The small molecule below binds the protein below.
Small molecule (SMILES): O=C(O)[C@H]1CCCC[C@H]1C(=O)N1CCc2ccccc2[C@H]1CN1Cc2ccccc2C1=O

Sequence of chain 1.A:
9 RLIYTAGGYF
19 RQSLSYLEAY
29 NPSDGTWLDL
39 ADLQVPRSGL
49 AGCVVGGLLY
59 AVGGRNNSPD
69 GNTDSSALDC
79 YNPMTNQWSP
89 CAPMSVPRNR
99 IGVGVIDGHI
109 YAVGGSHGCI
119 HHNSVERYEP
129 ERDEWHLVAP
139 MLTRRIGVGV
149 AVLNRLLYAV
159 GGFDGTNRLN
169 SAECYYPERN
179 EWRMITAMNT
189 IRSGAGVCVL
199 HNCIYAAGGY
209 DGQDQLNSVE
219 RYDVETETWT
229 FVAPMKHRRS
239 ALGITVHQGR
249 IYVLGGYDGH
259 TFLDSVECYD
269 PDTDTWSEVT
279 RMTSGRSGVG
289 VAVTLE

Binding-site contacts:
Ligand atom C22 contacts residue ALA239 of chain 1.A at 3.8 Å (hydrophobic).
Ligand atom O35 contacts residue PHE260 of chain 1.A at 3.9 Å.
Ligand atom O1 contacts residue ARG98 of chain 1.A at 2.9 Å (salt-bridge).
Ligand atom O3 contacts residue SER46 of chain 1.A at 3.6 Å.
Ligand atom C30 contacts residue TYR255 of chain 1.A at 3.7 Å (hydrophobic).
Ligand atom C34 contacts residue TYR255 of chain 1.A at 3.8 Å (hydrophobic).
Ligand atom C2 contacts residue ARG63 of chain 1.A at 3.8 Å.
Ligand atom O13 contacts residue ARG98 of chain 1.A at 3.4 Å (salt-bridge).
Ligand atom C25 contacts residue ALA239 of chain 1.A at 3.7 Å (hydrophobic).
Ligand atom C18 contacts residue ALA239 of chain 1.A at 3.6 Å (hydrophobic).
Ligand atom C16 contacts residue GLY286 of chain 1.A at 4.0 Å.
Ligand atom C2 contacts residue ARG98 of chain 1.A at 3.9 Å.
Ligand atom C33 contacts residue TYR255 of chain 1.A at 3.9 Å (hydrophobic).
Ligand atom O1 contacts residue ASN97 of chain 1.A at 3.4 Å (h-bond).
Ligand atom C31 contacts residue TYR255 of chain 1.A at 3.8 Å (hydrophobic).
Ligand atom C20 contacts residue ARG98 of chain 1.A at 3.9 Å.
Ligand atom C19 contacts residue ARG98 of chain 1.A at 3.7 Å.
Ligand atom C32 contacts residue PHE260 of chain 1.A at 4.0 Å (hydrophobic).
Ligand atom C18 contacts residue ARG98 of chain 1.A at 3.8 Å.
Ligand atom C17 contacts residue ALA239 of chain 1.A at 3.6 Å (hydrophobic).
Ligand atom C22 contacts residue ARG98 of chain 1.A at 3.3 Å.
Ligand atom O35 contacts residue TYR255 of chain 1.A at 3.9 Å.
Ligand atom C2 contacts residue ASN97 of chain 1.A at 3.4 Å.
Ligand atom O3 contacts residue ARG63 of chain 1.A at 3.9 Å.
Ligand atom C9 contacts residue TYR17 of chain 1.A at 3.5 Å (hydrophobic).
Ligand atom C21 contacts residue ARG98 of chain 1.A at 3.6 Å.
Ligand atom C28 contacts residue TYR255 of chain 1.A at 3.8 Å (hydrophobic).
Ligand atom C20 contacts residue GLY192 of chain 1.A at 3.7 Å.
Ligand atom C20 contacts residue ALA239 of chain 1.A at 4.0 Å (hydrophobic).
Ligand atom C29 contacts residue TYR255 of chain 1.A at 3.9 Å (hydrophobic).
Ligand atom C17 contacts residue ARG98 of chain 1.A at 3.7 Å.
Ligand atom O35 contacts residue SER285 of chain 1.A at 2.7 Å (h-bond).
Ligand atom O3 contacts residue ASN97 of chain 1.A at 2.8 Å (h-bond).
Ligand atom C34 contacts residue SER285 of chain 1.A at 3.9 Å.
Ligand atom C7 contacts residue ASN65 of chain 1.A at 3.7 Å.
Ligand atom C21 contacts residue ALA239 of chain 1.A at 4.0 Å (hydrophobic).
Ligand atom C19 contacts residue ALA239 of chain 1.A at 3.8 Å (hydrophobic).
Ligand atom C32 contacts residue TYR255 of chain 1.A at 3.6 Å (hydrophobic).
Ligand atom C27 contacts residue TYR255 of chain 1.A at 4.0 Å (hydrophobic).
Ligand atom C8 contacts residue TYR17 of chain 1.A at 3.8 Å (hydrophobic).